Sequence of chain 1.E:
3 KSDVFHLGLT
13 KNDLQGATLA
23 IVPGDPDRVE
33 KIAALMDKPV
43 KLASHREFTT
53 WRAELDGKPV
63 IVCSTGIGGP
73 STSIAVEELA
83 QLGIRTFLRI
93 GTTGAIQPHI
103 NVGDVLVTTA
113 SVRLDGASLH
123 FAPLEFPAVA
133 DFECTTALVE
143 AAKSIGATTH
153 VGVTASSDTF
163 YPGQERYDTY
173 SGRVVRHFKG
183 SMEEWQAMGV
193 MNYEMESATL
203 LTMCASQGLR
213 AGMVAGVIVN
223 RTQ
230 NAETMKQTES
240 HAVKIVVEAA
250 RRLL

Binding-site contacts:
Ligand atom N1 contacts residue THR95 of chain 1.E at 4.1 Å.
Ligand atom C2 contacts residue GLU196 of chain 1.E at 4.0 Å.
Ligand atom C6 contacts residue R2B1 of chain 1.U at 3.5 Å.
Ligand atom C4 contacts residue GLN166 of chain 1.E at 3.7 Å.
Ligand atom C6 contacts residue ILE220 of chain 1.E at 4.0 Å (hydrophobic).
Ligand atom O4 contacts residue VAL221 of chain 1.E at 3.6 Å.
Ligand atom O2 contacts residue GLN166 of chain 1.E at 2.9 Å (h-bond).
Ligand atom F5 contacts residue THR95 of chain 1.E at 3.5 Å.
Ligand atom F5 contacts residue GLY96 of chain 1.E at 3.5 Å.
Ligand atom C5 contacts residue THR95 of chain 1.E at 3.5 Å.
Ligand atom O2 contacts residue GLU196 of chain 1.E at 3.3 Å.
Ligand atom C6 contacts residue GLY96 of chain 1.E at 3.9 Å.
Ligand atom C5 contacts residue GLY96 of chain 1.E at 3.3 Å.
Ligand atom C4 contacts residue GLY96 of chain 1.E at 3.3 Å.
Ligand atom C2 contacts residue PHE162 of chain 1.E at 3.8 Å (hydrophobic).
Ligand atom N3 contacts residue TYR195 of chain 1.E at 3.7 Å.
Ligand atom F5 contacts residue VAL221 of chain 1.E at 3.1 Å.
Ligand atom C4 contacts residue THR95 of chain 1.E at 4.0 Å.
Ligand atom O4 contacts residue GLY96 of chain 1.E at 3.3 Å.
Ligand atom O4 contacts residue ARG168 of chain 1.E at 2.9 Å (salt-bridge).
Ligand atom C4 contacts residue PHE162 of chain 1.E at 3.8 Å (hydrophobic).
Ligand atom O4 contacts residue GLN166 of chain 1.E at 3.7 Å.
Ligand atom F5 contacts residue ILE220 of chain 1.E at 3.2 Å.
Ligand atom N3 contacts residue PHE162 of chain 1.E at 3.7 Å.
Ligand atom O2 contacts residue TYR195 of chain 1.E at 3.8 Å.
Ligand atom C2 contacts residue GLN166 of chain 1.E at 3.7 Å.
Ligand atom C2 contacts residue TYR195 of chain 1.E at 3.7 Å (hydrophobic).
Ligand atom O2 contacts residue MET197 of chain 1.E at 3.5 Å.
Ligand atom C5 contacts residue PHE162 of chain 1.E at 4.1 Å (hydrophobic).
Ligand atom N3 contacts residue GLY96 of chain 1.E at 3.9 Å.
Ligand atom O2 contacts residue PHE162 of chain 1.E at 4.0 Å.
Ligand atom C6 contacts residue THR95 of chain 1.E at 3.7 Å.
Ligand atom N1 contacts residue THR94 of chain 1.E at 3.7 Å.
Ligand atom C4 contacts residue ARG168 of chain 1.E at 3.7 Å.
Ligand atom C2 contacts residue R2B1 of chain 1.U at 3.5 Å.
Ligand atom C6 contacts residue THR94 of chain 1.E at 3.9 Å.
Ligand atom N1 contacts residue R2B1 of chain 1.U at 2.7 Å.
Ligand atom N1 contacts residue PHE162 of chain 1.E at 4.1 Å.
Ligand atom O2 contacts residue R2B1 of chain 1.U at 3.5 Å.
Ligand atom N3 contacts residue GLN166 of chain 1.E at 2.8 Å (h-bond).

The protein below binds the small molecule below.
Small molecule (SMILES): O=c1[nH]cc(F)c(=O)[nH]1